Binding-site contacts:
Ligand atom C8 contacts residue ASN49 of chain 1.A at 3.8 Å.
Ligand atom C7 contacts residue VAL312 of chain 1.A at 4.2 Å (hydrophobic).
Ligand atom O7 contacts residue ASN49 of chain 1.A at 4.4 Å.
Ligand atom C1 contacts residue ASN49 of chain 1.A at 1.4 Å.
Ligand atom C3 contacts residue ASN49 of chain 1.A at 3.8 Å.
Ligand atom C5 contacts residue ASN49 of chain 1.A at 3.6 Å.
Ligand atom C8 contacts residue VAL312 of chain 1.A at 4.1 Å (hydrophobic).
Ligand atom C4 contacts residue ASN49 of chain 1.A at 4.3 Å.
Ligand atom O7 contacts residue VAL312 of chain 1.A at 4.1 Å.
Ligand atom C2 contacts residue ASN49 of chain 1.A at 2.5 Å.
Ligand atom C7 contacts residue ASN49 of chain 1.A at 3.5 Å.
Ligand atom N2 contacts residue ASN49 of chain 1.A at 2.9 Å (h-bond).
Ligand atom O5 contacts residue ASN49 of chain 1.A at 2.4 Å (h-bond).

This small molecule binds to this protein.
Small molecule (SMILES): CC(=O)N[C@H]1[C@H](O[C@H]2[C@H](O)[C@@H](NC(C)=O)CO[C@@H]2CO)O[C@H](CO)[C@@H](O[C@@H]2O[C@H](CO)[C@@H](O)[C@H](O)[C@@H]2O)[C@@H]1O

Sequence of chain 1.A:
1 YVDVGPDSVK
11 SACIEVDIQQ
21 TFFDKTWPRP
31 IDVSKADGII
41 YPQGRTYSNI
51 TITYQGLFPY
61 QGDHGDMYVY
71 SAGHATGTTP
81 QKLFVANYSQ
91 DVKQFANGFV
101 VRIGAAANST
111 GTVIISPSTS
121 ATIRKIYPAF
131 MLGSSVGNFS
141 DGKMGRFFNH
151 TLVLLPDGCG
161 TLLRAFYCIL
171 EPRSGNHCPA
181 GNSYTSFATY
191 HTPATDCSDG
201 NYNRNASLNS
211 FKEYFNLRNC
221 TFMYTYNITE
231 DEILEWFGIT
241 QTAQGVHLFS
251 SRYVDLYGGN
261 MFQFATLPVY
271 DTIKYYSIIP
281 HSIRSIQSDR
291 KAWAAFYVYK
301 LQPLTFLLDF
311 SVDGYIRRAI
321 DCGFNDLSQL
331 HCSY